Binding-site contacts:
Ligand atom C26 contacts residue LEU195 of chain 1.D at 3.6 Å (hydrophobic).
Ligand atom O25 contacts residue THR193 of chain 1.D at 3.4 Å (h-bond).
Ligand atom N23 contacts residue MET272 of chain 1.D at 4.0 Å.
Ligand atom C4 contacts residue PHE287 of chain 1.D at 3.5 Å (hydrophobic).
Ligand atom C14 contacts residue PHE287 of chain 1.D at 3.9 Å (hydrophobic).
Ligand atom C27 contacts residue GLN237 of chain 1.D at 3.6 Å.
Ligand atom N7 contacts residue PHE287 of chain 1.D at 3.4 Å.
Ligand atom C26 contacts residue ASP233 of chain 1.D at 3.3 Å.
Ligand atom C3 contacts residue PHE287 of chain 1.D at 3.4 Å (hydrophobic).
Ligand atom C9 contacts residue ILE251 of chain 1.D at 3.2 Å (hydrophobic).
Ligand atom C9 contacts residue PHE287 of chain 1.D at 3.5 Å (hydrophobic).
Ligand atom C17 contacts residue LEU195 of chain 1.D at 3.7 Å (hydrophobic).
Ligand atom N13 contacts residue TYR80 of chain 1.D at 4.0 Å.
Ligand atom C8 contacts residue ILE251 of chain 1.D at 3.3 Å (hydrophobic).
Ligand atom C4 contacts residue LEU195 of chain 1.D at 4.0 Å (hydrophobic).
Ligand atom C5 contacts residue PHE287 of chain 1.D at 3.8 Å (hydrophobic).
Ligand atom N12 contacts residue ILE251 of chain 1.D at 3.2 Å.
Ligand atom N13 contacts residue LEU234 of chain 1.D at 3.7 Å.
Ligand atom C19 contacts residue HIS81 of chain 1.D at 3.7 Å.
Ligand atom O25 contacts residue ASP233 of chain 1.D at 3.9 Å.
Ligand atom C16 contacts residue LEU234 of chain 1.D at 3.9 Å (hydrophobic).
Ligand atom C2 contacts residue PHE287 of chain 1.D at 3.5 Å (hydrophobic).
Ligand atom N13 contacts residue ILE251 of chain 1.D at 4.0 Å.
Ligand atom O25 contacts residue LEU195 of chain 1.D at 3.4 Å.
Ligand atom C14 contacts residue LEU234 of chain 1.D at 4.0 Å (hydrophobic).
Ligand atom C26 contacts residue THR193 of chain 1.D at 3.8 Å.
Ligand atom C27 contacts residue GLN284 of chain 1.D at 3.7 Å.
Ligand atom C29 contacts residue LEU199 of chain 1.D at 4.0 Å (hydrophobic).
Ligand atom N10 contacts residue ILE251 of chain 1.D at 4.0 Å.
Ligand atom O22 contacts residue LEU195 of chain 1.D at 3.9 Å.
Ligand atom C27 contacts residue ILE251 of chain 1.D at 3.2 Å (hydrophobic).
Ligand atom C6 contacts residue MET272 of chain 1.D at 3.8 Å (hydrophobic).
Ligand atom N12 contacts residue PHE287 of chain 1.D at 4.0 Å.
Ligand atom C6 contacts residue PHE287 of chain 1.D at 3.6 Å (hydrophobic).
Ligand atom C16 contacts residue LEU195 of chain 1.D at 3.6 Å (hydrophobic).
Ligand atom CL1 contacts residue HIS81 of chain 1.D at 4.0 Å.
Ligand atom CL1 contacts residue PHE255 of chain 1.D at 3.5 Å.
Ligand atom C8 contacts residue PHE287 of chain 1.D at 3.5 Å (hydrophobic).
Ligand atom C1 contacts residue PHE287 of chain 1.D at 3.4 Å (hydrophobic).
Ligand atom N10 contacts residue PHE287 of chain 1.D at 3.4 Å.

Sequence of chain 1.D:
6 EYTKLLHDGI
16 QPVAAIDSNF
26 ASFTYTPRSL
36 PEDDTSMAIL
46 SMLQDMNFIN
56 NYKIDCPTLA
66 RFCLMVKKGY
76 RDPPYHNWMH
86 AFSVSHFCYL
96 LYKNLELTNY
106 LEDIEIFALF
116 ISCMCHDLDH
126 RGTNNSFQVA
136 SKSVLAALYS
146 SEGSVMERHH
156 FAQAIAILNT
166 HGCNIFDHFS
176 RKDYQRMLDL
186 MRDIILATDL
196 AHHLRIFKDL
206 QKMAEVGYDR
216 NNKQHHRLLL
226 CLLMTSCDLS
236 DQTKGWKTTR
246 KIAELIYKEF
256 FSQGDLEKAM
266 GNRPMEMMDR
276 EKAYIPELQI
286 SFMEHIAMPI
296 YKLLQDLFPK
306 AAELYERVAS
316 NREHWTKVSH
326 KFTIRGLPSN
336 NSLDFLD

The small molecule below binds the protein below.
Small molecule (SMILES): COc1ccc(Cl)c(-c2nnc3c(C)nc4ccc(C(=O)NCC(C)C)cc4n23)c1